The small molecule below binds the protein below.
Small molecule (SMILES): O=c1ccn([C@@H]2O[C@H](CO[P](=O)(O)O[P](=O)(O)O[C@H]3O[C@H](CO)[C@H](O)[C@H](O)[C@H]3O)[C@@H](O)[C@H]2O)c(=O)[nH]1

Binding-site contacts:
Ligand atom O4' contacts residue ASP202 of chain 1.B at 3.4 Å.
Ligand atom O3D contacts residue ASP136 of chain 1.B at 3.2 Å.
Ligand atom O1A contacts residue ASP138 of chain 1.B at 3.4 Å (salt-bridge).
Ligand atom O2D contacts residue PRO71 of chain 1.B at 2.9 Å (h-bond).
Ligand atom O2B contacts residue CA1 of chain 1.H at 2.3 Å.
Ligand atom O1A contacts residue CA1 of chain 1.H at 2.2 Å.
Ligand atom O2' contacts residue GLY176 of chain 1.B at 3.1 Å (h-bond).
Ligand atom O1B contacts residue TRP198 of chain 1.B at 2.6 Å (h-bond).
Ligand atom O3A contacts residue TRP198 of chain 1.B at 3.2 Å (h-bond).
Ligand atom O2 contacts residue ARG75 of chain 1.B at 3.1 Å.
Ligand atom C1D contacts residue PRO71 of chain 1.B at 3.5 Å (hydrophobic).
Ligand atom N3 contacts residue ARG73 of chain 1.B at 2.8 Å (salt-bridge).
Ligand atom O3D contacts residue ASP138 of chain 1.B at 2.9 Å (salt-bridge).
Ligand atom O5' contacts residue TRP198 of chain 1.B at 3.5 Å (h-bond).
Ligand atom O2' contacts residue ASP136 of chain 1.B at 2.6 Å (salt-bridge).
Ligand atom PB contacts residue TRP198 of chain 1.B at 3.5 Å.
Ligand atom C3' contacts residue ASP136 of chain 1.B at 3.1 Å.
Ligand atom O3B contacts residue ASP136 of chain 1.B at 3.4 Å (salt-bridge).
Ligand atom O4D contacts residue PHE110 of chain 1.B at 3.5 Å.
Ligand atom O6' contacts residue GLY199 of chain 1.B at 2.7 Å (h-bond).
Ligand atom C6 contacts residue PHE110 of chain 1.B at 3.4 Å (hydrophobic).
Ligand atom C2' contacts residue ASP136 of chain 1.B at 3.4 Å.
Ligand atom O2 contacts residue PHE72 of chain 1.B at 3.2 Å.
Ligand atom C4 contacts residue ASP234 of chain 1.B at 3.1 Å.
Ligand atom C5 contacts residue ASP234 of chain 1.B at 3.3 Å.
Ligand atom O3' contacts residue ARG112 of chain 1.B at 3.2 Å.
Ligand atom O4 contacts residue ASP234 of chain 1.B at 3.1 Å.
Ligand atom O1A contacts residue HIS231 of chain 1.B at 3.4 Å (h-bond).
Ligand atom C4' contacts residue GLU201 of chain 1.B at 3.1 Å.
Ligand atom O1A contacts residue ARG75 of chain 1.B at 3.2 Å (salt-bridge).
Ligand atom O2D contacts residue VAL137 of chain 1.B at 2.8 Å (h-bond).
Ligand atom C6' contacts residue GLU201 of chain 1.B at 3.5 Å.
Ligand atom O2B contacts residue LYS163 of chain 1.B at 3.1 Å (salt-bridge).
Ligand atom N1 contacts residue PHE110 of chain 1.B at 3.3 Å.
Ligand atom O6' contacts residue GLU201 of chain 1.B at 2.8 Å (salt-bridge).
Ligand atom C6' contacts residue GLY199 of chain 1.B at 3.2 Å.
Ligand atom O3' contacts residue ASP136 of chain 1.B at 2.8 Å (salt-bridge).
Ligand atom O4' contacts residue GLU201 of chain 1.B at 2.6 Å (salt-bridge).
Ligand atom O2 contacts residue ARG73 of chain 1.B at 3.0 Å (salt-bridge).
Ligand atom O3' contacts residue GLY176 of chain 1.B at 2.8 Å (h-bond).

Sequence of chain 1.B:
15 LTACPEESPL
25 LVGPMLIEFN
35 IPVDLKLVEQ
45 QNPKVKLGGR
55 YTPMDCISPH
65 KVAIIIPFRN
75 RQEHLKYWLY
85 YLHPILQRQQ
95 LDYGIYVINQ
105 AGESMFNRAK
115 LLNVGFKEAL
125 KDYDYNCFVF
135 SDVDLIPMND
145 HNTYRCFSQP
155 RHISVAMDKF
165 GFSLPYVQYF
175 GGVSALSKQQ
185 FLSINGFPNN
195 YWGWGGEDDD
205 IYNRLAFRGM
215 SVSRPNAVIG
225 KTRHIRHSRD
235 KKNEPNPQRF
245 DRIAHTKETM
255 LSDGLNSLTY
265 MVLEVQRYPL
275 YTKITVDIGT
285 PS